A small-molecule ligand and the protein it binds are described below.
Small molecule (SMILES): CC(=O)N[C@H]1[C@H](O[C@H]2[C@H](O)[C@@H](NC(C)=O)CO[C@@H]2CO)O[C@H](CO)[C@@H](O)[C@@H]1O

Binding-site contacts:
Ligand atom O4 contacts residue LEU919 of chain 1.B at 4.0 Å.
Ligand atom O5 contacts residue GLN1068 of chain 1.B at 3.6 Å.
Ligand atom C3 contacts residue ASN714 of chain 1.B at 3.8 Å.
Ligand atom O6 contacts residue GLN923 of chain 1.B at 3.7 Å.
Ligand atom C2 contacts residue ASN714 of chain 1.B at 2.4 Å.
Ligand atom C7 contacts residue ASN714 of chain 1.B at 3.0 Å.
Ligand atom C1 contacts residue GLN1068 of chain 1.B at 3.9 Å.
Ligand atom N2 contacts residue ASN714 of chain 1.B at 2.8 Å (h-bond).
Ligand atom C1 contacts residue ASN714 of chain 1.B at 1.4 Å.
Ligand atom C8 contacts residue ASN714 of chain 1.B at 4.2 Å.
Ligand atom O7 contacts residue LEU919 of chain 1.B at 3.0 Å.
Ligand atom C5 contacts residue GLN923 of chain 1.B at 4.1 Å.
Ligand atom C5 contacts residue ASN714 of chain 1.B at 3.7 Å.
Ligand atom C5 contacts residue LEU919 of chain 1.B at 4.4 Å (hydrophobic).
Ligand atom C8 contacts residue THR713 of chain 1.B at 4.2 Å.
Ligand atom O7 contacts residue GLN1068 of chain 1.B at 3.5 Å (h-bond).
Ligand atom C8 contacts residue LEU919 of chain 1.B at 3.9 Å (hydrophobic).
Ligand atom O7 contacts residue ASN714 of chain 1.B at 2.8 Å (h-bond).
Ligand atom C2 contacts residue GLN1068 of chain 1.B at 4.5 Å.
Ligand atom O7 contacts residue THR713 of chain 1.B at 4.4 Å.
Ligand atom C7 contacts residue LEU919 of chain 1.B at 3.6 Å (hydrophobic).
Ligand atom C4 contacts residue ASN714 of chain 1.B at 4.2 Å.
Ligand atom C8 contacts residue GLN923 of chain 1.B at 3.8 Å.
Ligand atom C3 contacts residue LEU919 of chain 1.B at 4.4 Å (hydrophobic).
Ligand atom C7 contacts residue THR713 of chain 1.B at 4.5 Å.
Ligand atom C6 contacts residue GLN923 of chain 1.B at 4.3 Å.
Ligand atom O6 contacts residue PHE715 of chain 1.B at 4.5 Å.
Ligand atom O5 contacts residue ASN714 of chain 1.B at 2.4 Å (h-bond).

Sequence of chain 1.B:
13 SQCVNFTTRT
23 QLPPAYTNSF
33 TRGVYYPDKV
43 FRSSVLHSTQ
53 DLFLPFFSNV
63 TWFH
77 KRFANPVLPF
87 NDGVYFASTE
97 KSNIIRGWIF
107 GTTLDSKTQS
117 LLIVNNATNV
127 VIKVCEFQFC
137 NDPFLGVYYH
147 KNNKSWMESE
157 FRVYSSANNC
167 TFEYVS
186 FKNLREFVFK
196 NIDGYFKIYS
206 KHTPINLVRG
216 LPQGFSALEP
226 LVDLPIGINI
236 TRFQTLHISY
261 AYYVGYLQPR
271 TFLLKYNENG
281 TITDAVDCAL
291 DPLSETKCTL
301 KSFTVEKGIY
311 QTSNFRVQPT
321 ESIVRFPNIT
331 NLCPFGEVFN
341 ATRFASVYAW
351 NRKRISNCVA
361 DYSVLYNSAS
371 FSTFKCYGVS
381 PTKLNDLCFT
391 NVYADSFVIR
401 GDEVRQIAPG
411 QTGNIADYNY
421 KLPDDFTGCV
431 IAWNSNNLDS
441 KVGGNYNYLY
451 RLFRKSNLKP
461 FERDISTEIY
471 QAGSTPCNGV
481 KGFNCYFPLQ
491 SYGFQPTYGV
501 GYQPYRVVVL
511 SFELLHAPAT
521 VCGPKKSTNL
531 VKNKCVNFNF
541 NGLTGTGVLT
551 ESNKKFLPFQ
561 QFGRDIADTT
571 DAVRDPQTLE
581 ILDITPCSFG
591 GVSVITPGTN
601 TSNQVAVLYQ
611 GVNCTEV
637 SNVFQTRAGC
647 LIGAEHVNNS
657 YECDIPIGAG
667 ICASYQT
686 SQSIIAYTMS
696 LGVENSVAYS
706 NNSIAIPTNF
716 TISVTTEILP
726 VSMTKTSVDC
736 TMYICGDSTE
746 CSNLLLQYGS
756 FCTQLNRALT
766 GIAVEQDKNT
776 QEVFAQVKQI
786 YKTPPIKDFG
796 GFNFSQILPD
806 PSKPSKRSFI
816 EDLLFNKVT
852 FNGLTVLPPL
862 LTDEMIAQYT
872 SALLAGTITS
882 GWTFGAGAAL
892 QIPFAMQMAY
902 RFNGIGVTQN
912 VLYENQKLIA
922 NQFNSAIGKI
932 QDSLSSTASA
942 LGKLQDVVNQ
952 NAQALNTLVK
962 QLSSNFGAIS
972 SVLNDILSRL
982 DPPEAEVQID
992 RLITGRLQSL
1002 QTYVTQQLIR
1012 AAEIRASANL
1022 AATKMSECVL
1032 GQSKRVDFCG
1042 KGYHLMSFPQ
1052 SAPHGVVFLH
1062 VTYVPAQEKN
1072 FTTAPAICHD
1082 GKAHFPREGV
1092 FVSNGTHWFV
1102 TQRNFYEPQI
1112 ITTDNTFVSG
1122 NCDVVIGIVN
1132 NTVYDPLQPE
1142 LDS